Sequence of chain 1.B:
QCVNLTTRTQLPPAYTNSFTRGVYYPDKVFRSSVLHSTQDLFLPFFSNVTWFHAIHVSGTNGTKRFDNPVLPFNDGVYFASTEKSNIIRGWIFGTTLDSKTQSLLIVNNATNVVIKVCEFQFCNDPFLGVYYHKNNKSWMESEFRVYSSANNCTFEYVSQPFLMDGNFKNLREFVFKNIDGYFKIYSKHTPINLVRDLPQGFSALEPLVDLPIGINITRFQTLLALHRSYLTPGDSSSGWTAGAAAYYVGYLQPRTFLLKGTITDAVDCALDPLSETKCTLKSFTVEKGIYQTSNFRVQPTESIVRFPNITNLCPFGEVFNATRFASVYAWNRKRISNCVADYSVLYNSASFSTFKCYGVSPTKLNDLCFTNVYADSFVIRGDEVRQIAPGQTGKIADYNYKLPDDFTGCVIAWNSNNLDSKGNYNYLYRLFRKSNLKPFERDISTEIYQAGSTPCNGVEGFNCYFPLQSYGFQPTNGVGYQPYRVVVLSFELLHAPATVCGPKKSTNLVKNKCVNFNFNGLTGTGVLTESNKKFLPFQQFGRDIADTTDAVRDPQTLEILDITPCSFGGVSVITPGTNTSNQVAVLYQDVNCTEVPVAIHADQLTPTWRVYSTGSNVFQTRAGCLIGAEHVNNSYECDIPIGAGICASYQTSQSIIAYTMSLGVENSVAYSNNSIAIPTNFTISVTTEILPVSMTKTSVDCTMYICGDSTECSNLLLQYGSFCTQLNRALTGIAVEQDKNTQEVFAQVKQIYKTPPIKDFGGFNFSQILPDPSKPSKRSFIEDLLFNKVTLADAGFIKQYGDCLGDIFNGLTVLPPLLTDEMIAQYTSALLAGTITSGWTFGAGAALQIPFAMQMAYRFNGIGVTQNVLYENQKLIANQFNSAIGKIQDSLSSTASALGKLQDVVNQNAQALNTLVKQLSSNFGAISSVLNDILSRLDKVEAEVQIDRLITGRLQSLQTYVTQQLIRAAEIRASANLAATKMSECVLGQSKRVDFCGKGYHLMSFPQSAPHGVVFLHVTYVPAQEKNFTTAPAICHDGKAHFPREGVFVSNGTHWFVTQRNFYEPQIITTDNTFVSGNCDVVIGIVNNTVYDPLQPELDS

A small-molecule ligand and the protein it binds are described below.
Small molecule (SMILES): CC(=O)N[C@@H]1[C@@H](O)[C@H](O)[C@@H](CO)O[C@H]1O

Binding-site contacts:
Ligand atom C8 contacts residue LYS1073 of chain 1.B at 4.2 Å.
Ligand atom C2 contacts residue ASN1074 of chain 1.B at 2.5 Å.
Ligand atom C8 contacts residue GLU1072 of chain 1.B at 4.3 Å.
Ligand atom C5 contacts residue ASN1074 of chain 1.B at 3.7 Å.
Ligand atom C4 contacts residue ASN1074 of chain 1.B at 4.3 Å.
Ligand atom N2 contacts residue ASN1074 of chain 1.B at 3.0 Å (h-bond).
Ligand atom C7 contacts residue ASN1074 of chain 1.B at 3.3 Å.
Ligand atom C3 contacts residue ASN1074 of chain 1.B at 3.8 Å.
Ligand atom C8 contacts residue ASN1074 of chain 1.B at 4.0 Å.
Ligand atom O5 contacts residue ASN1074 of chain 1.B at 2.4 Å (h-bond).
Ligand atom O7 contacts residue ASN1074 of chain 1.B at 3.2 Å (h-bond).
Ligand atom C1 contacts residue ASN1074 of chain 1.B at 1.4 Å.